Binding-site contacts:
Ligand atom C5 contacts residue ASN112 of chain 1.A at 3.4 Å.
Ligand atom N contacts residue HIS231 of chain 1.A at 3.5 Å.
Ligand atom N contacts residue LEU202 of chain 1.A at 4.0 Å.
Ligand atom F2 contacts residue GLU143 of chain 1.A at 3.2 Å.
Ligand atom C5 contacts residue GLU143 of chain 1.A at 3.4 Å.
Ligand atom N contacts residue TRS1 of chain 1.G at 3.8 Å.
Ligand atom C4 contacts residue HIS231 of chain 1.A at 3.6 Å.
Ligand atom F1 contacts residue LEU133 of chain 1.A at 3.5 Å.
Ligand atom F1 contacts residue ALA113 of chain 1.A at 4.0 Å.
Ligand atom N1 contacts residue BCT1 of chain 1.K at 3.5 Å (h-bond).
Ligand atom F1 contacts residue ASN112 of chain 1.A at 3.7 Å.
Ligand atom O1 contacts residue HIS231 of chain 1.A at 3.4 Å.
Ligand atom F1 contacts residue GLU143 of chain 1.A at 4.2 Å.
Ligand atom C4 contacts residue LEU202 of chain 1.A at 4.0 Å (hydrophobic).
Ligand atom C6 contacts residue ASN112 of chain 1.A at 4.1 Å.
Ligand atom C2 contacts residue HIS231 of chain 1.A at 3.4 Å.
Ligand atom C contacts residue HIS231 of chain 1.A at 3.8 Å.
Ligand atom C3 contacts residue HIS231 of chain 1.A at 3.3 Å.
Ligand atom C2 contacts residue ASN112 of chain 1.A at 4.0 Å.
Ligand atom O1 contacts residue ARG203 of chain 1.A at 2.9 Å (salt-bridge).
Ligand atom C5 contacts residue BCT1 of chain 1.K at 3.2 Å.
Ligand atom O contacts residue HIS231 of chain 1.A at 3.6 Å.
Ligand atom O1 contacts residue LEU202 of chain 1.A at 4.0 Å.
Ligand atom F1 contacts residue VAL139 of chain 1.A at 3.8 Å.
Ligand atom N1 contacts residue ASN112 of chain 1.A at 2.9 Å (h-bond).
Ligand atom C1 contacts residue HIS231 of chain 1.A at 3.6 Å.
Ligand atom F contacts residue ARG203 of chain 1.A at 4.1 Å.
Ligand atom C4 contacts residue ARG203 of chain 1.A at 3.9 Å.
Ligand atom C3 contacts residue ARG203 of chain 1.A at 4.0 Å.
Ligand atom F2 contacts residue HIS142 of chain 1.A at 4.0 Å.
Ligand atom C5 contacts residue ALA113 of chain 1.A at 3.6 Å (hydrophobic).
Ligand atom F contacts residue LEU202 of chain 1.A at 3.3 Å.
Ligand atom N contacts residue ARG203 of chain 1.A at 3.3 Å (salt-bridge).
Ligand atom F2 contacts residue VAL139 of chain 1.A at 3.4 Å.
Ligand atom C6 contacts residue GLU143 of chain 1.A at 3.7 Å.
Ligand atom O1 contacts residue BCT1 of chain 1.K at 3.8 Å.
Ligand atom C contacts residue ASP226 of chain 1.A at 4.1 Å.
Ligand atom C4 contacts residue BCT1 of chain 1.K at 3.8 Å.
Ligand atom O contacts residue TRS1 of chain 1.G at 3.8 Å.
Ligand atom C4 contacts residue ASN112 of chain 1.A at 4.0 Å.

A small-molecule ligand and the protein it binds are described below.
Small molecule (SMILES): Cc1cc(C(=O)NCC(F)(F)F)no1

Sequence of chain 1.A:
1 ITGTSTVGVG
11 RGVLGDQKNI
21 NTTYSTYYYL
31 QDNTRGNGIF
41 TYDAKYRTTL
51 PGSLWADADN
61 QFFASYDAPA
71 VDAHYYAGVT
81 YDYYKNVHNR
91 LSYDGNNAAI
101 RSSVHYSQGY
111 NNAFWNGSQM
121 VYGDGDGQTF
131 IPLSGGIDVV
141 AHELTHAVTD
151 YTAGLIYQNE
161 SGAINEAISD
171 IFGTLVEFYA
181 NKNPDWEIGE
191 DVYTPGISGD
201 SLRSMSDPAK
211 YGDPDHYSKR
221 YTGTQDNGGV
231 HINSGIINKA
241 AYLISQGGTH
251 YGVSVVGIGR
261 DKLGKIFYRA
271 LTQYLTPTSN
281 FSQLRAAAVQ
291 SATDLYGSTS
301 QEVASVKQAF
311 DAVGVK